Sequence of chain 1.A:
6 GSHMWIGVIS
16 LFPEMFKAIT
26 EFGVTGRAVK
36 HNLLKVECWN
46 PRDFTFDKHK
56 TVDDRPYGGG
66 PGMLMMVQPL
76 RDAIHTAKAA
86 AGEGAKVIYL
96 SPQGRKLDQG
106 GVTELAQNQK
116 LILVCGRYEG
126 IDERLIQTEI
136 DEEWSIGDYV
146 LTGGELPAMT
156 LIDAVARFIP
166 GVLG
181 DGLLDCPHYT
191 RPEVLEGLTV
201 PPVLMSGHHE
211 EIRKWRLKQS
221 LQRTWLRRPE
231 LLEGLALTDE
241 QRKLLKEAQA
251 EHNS

Binding-site contacts:
Ligand atom C16 contacts residue TYR144 of chain 1.A at 3.4 Å (hydrophobic).
Ligand atom C14 contacts residue PRO152 of chain 1.A at 3.6 Å (hydrophobic).
Ligand atom C13 contacts residue PRO97 of chain 1.A at 4.0 Å (hydrophobic).
Ligand atom C1 contacts residue VAL145 of chain 1.A at 3.7 Å (hydrophobic).
Ligand atom C7 contacts residue TYR94 of chain 1.A at 2.8 Å (hydrophobic).
Ligand atom C14 contacts residue LEU95 of chain 1.A at 3.7 Å (hydrophobic).
Ligand atom C12 contacts residue GLY148 of chain 1.A at 3.8 Å.
Ligand atom C6 contacts residue TYR94 of chain 1.A at 3.2 Å (hydrophobic).
Ligand atom C3 contacts residue LEU146 of chain 1.A at 3.7 Å (hydrophobic).
Ligand atom C15 contacts residue PRO97 of chain 1.A at 3.8 Å (hydrophobic).
Ligand atom C10 contacts residue GLY148 of chain 1.A at 3.4 Å.
Ligand atom C10 contacts residue GLY121 of chain 1.A at 3.6 Å.
Ligand atom O20 contacts residue ILE141 of chain 1.A at 2.9 Å (h-bond).
Ligand atom O20 contacts residue SER140 of chain 1.A at 3.4 Å.
Ligand atom N19 contacts residue GLY142 of chain 1.A at 2.8 Å (h-bond).
Ligand atom N17 contacts residue LEU146 of chain 1.A at 3.1 Å (h-bond).
Ligand atom C8 contacts residue LEU95 of chain 1.A at 3.2 Å (hydrophobic).
Ligand atom C14 contacts residue SER96 of chain 1.A at 3.5 Å.
Ligand atom C10 contacts residue GLY149 of chain 1.A at 3.5 Å.
Ligand atom N19 contacts residue TYR144 of chain 1.A at 3.0 Å (h-bond).
Ligand atom C3 contacts residue TYR123 of chain 1.A at 3.1 Å (hydrophobic).
Ligand atom N11 contacts residue GLY148 of chain 1.A at 3.6 Å.
Ligand atom N11 contacts residue LEU146 of chain 1.A at 3.2 Å (h-bond).
Ligand atom N17 contacts residue PRO97 of chain 1.A at 3.9 Å.
Ligand atom C13 contacts residue SER96 of chain 1.A at 3.9 Å.
Ligand atom N19 contacts residue SER140 of chain 1.A at 3.3 Å (h-bond).
Ligand atom C8 contacts residue TYR94 of chain 1.A at 3.6 Å (hydrophobic).
Ligand atom C7 contacts residue LEU95 of chain 1.A at 3.4 Å (hydrophobic).
Ligand atom C7 contacts residue SER96 of chain 1.A at 3.3 Å.
Ligand atom C16 contacts residue PRO97 of chain 1.A at 3.7 Å (hydrophobic).
Ligand atom C15 contacts residue PRO152 of chain 1.A at 3.8 Å (hydrophobic).
Ligand atom C13 contacts residue GLY149 of chain 1.A at 4.0 Å.
Ligand atom O20 contacts residue SER96 of chain 1.A at 3.9 Å.
Ligand atom C16 contacts residue LEU146 of chain 1.A at 3.6 Å (hydrophobic).
Ligand atom C18 contacts residue SER140 of chain 1.A at 3.8 Å.
Ligand atom C14 contacts residue PRO97 of chain 1.A at 3.8 Å (hydrophobic).
Ligand atom C6 contacts residue SER96 of chain 1.A at 3.7 Å.
Ligand atom C5 contacts residue GLU124 of chain 1.A at 4.0 Å.
Ligand atom C13 contacts residue LEU95 of chain 1.A at 3.6 Å (hydrophobic).
Ligand atom C18 contacts residue ILE141 of chain 1.A at 3.8 Å (hydrophobic).

The protein below binds the small molecule below.
Small molecule (SMILES): CN(C)c1ccccc1CNc1ccc(C(N)=O)cn1